Sequence of chain 1.A:
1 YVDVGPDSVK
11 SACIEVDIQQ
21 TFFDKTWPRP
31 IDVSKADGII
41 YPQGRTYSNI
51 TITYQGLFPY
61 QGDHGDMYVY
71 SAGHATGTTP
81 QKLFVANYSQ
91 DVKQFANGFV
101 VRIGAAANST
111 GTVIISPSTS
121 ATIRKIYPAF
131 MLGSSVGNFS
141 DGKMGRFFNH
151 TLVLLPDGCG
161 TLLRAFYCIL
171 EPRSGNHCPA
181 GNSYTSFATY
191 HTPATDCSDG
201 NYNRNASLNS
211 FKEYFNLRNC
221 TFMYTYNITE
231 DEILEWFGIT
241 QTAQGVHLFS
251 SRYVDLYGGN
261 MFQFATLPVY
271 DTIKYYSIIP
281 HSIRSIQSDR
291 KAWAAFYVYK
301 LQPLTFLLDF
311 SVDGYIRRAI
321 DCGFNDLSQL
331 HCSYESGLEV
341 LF

The small molecule below binds the protein below.
Small molecule (SMILES): CC(=O)N[C@@H]1[C@@H](O)[C@H](O)[C@@H](CO)O[C@H]1O

Binding-site contacts:
Ligand atom C3 contacts residue ASN149 of chain 1.A at 3.9 Å.
Ligand atom N2 contacts residue PHE148 of chain 1.A at 4.1 Å.
Ligand atom C1 contacts residue ASN149 of chain 1.A at 1.5 Å.
Ligand atom C8 contacts residue PHE148 of chain 1.A at 3.3 Å (hydrophobic).
Ligand atom C4 contacts residue ASN149 of chain 1.A at 4.3 Å.
Ligand atom C7 contacts residue PHE148 of chain 1.A at 4.3 Å (hydrophobic).
Ligand atom N2 contacts residue ASN149 of chain 1.A at 3.1 Å (h-bond).
Ligand atom C5 contacts residue ASN149 of chain 1.A at 3.6 Å.
Ligand atom C7 contacts residue ASN149 of chain 1.A at 4.3 Å.
Ligand atom C2 contacts residue ASN149 of chain 1.A at 2.6 Å.
Ligand atom O5 contacts residue ASN149 of chain 1.A at 2.3 Å (h-bond).